Sequence of chain 1.F:
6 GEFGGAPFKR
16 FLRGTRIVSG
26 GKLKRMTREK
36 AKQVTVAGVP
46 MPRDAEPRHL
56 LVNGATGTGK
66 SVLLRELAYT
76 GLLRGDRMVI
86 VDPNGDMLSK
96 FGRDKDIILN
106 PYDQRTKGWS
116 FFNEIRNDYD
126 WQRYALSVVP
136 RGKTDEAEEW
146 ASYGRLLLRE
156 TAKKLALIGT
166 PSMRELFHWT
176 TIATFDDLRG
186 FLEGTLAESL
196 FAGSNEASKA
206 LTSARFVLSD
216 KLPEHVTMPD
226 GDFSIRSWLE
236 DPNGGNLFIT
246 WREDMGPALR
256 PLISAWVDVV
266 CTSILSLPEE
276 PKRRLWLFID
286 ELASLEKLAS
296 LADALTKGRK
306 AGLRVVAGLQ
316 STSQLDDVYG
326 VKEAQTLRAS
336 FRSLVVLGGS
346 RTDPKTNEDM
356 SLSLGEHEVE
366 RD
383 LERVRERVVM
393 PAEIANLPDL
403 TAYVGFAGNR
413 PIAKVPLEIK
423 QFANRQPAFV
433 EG

Binding-site contacts:
Ligand atom N9 contacts residue ILE421 of chain 1.F at 3.4 Å.
Ligand atom O2G contacts residue ARG53 of chain 1.A at 3.9 Å.
Ligand atom PG contacts residue ARG304 of chain 1.A at 3.0 Å.
Ligand atom O1B contacts residue THR61 of chain 1.F at 3.7 Å.
Ligand atom O4' contacts residue ILE421 of chain 1.F at 4.2 Å.
Ligand atom O5' contacts residue GLY64 of chain 1.F at 3.6 Å.
Ligand atom O1B contacts residue GLY62 of chain 1.F at 2.8 Å (h-bond).
Ligand atom C1' contacts residue ILE421 of chain 1.F at 3.4 Å (hydrophobic).
Ligand atom O3G contacts residue ARG304 of chain 1.A at 2.4 Å (salt-bridge).
Ligand atom PA contacts residue SER66 of chain 1.F at 3.7 Å.
Ligand atom O1A contacts residue LYS65 of chain 1.F at 3.2 Å (salt-bridge).
Ligand atom C3' contacts residue GLY62 of chain 1.F at 4.0 Å.
Ligand atom O2B contacts residue LYS65 of chain 1.F at 4.0 Å.
Ligand atom PA contacts residue GLY64 of chain 1.F at 4.0 Å.
Ligand atom N3 contacts residue ILE421 of chain 1.F at 3.5 Å.
Ligand atom O1A contacts residue SER66 of chain 1.F at 2.8 Å (h-bond).
Ligand atom O3' contacts residue GLY62 of chain 1.F at 3.5 Å (h-bond).
Ligand atom C5' contacts residue GLY62 of chain 1.F at 3.3 Å.
Ligand atom O6 contacts residue GLN423 of chain 1.F at 4.2 Å.
Ligand atom O2G contacts residue ARG304 of chain 1.A at 3.8 Å.
Ligand atom O4' contacts residue LEU402 of chain 1.F at 3.8 Å.
Ligand atom O1A contacts residue GLY64 of chain 1.F at 3.2 Å.
Ligand atom O2A contacts residue SER66 of chain 1.F at 3.5 Å (h-bond).
Ligand atom O1G contacts residue ARG304 of chain 1.A at 2.8 Å (salt-bridge).
Ligand atom O2G contacts residue THR61 of chain 1.F at 3.9 Å.
Ligand atom O2G contacts residue GLY62 of chain 1.F at 4.2 Å.
Ligand atom O3A contacts residue GLY62 of chain 1.F at 3.3 Å.
Ligand atom PB contacts residue GLY62 of chain 1.F at 3.8 Å.
Ligand atom O5' contacts residue GLY62 of chain 1.F at 3.6 Å.
Ligand atom C3' contacts residue ARG53 of chain 1.A at 3.7 Å.
Ligand atom N3B contacts residue SER66 of chain 1.F at 3.7 Å.
Ligand atom C4' contacts residue GLY62 of chain 1.F at 3.3 Å.
Ligand atom O1A contacts residue VAL67 of chain 1.F at 3.4 Å (h-bond).
Ligand atom O2B contacts residue SER66 of chain 1.F at 2.5 Å (h-bond).
Ligand atom PB contacts residue SER66 of chain 1.F at 3.6 Å.
Ligand atom O3' contacts residue ASP401 of chain 1.F at 3.3 Å (salt-bridge).
Ligand atom O3' contacts residue ARG53 of chain 1.A at 2.7 Å (salt-bridge).
Ligand atom O3A contacts residue GLY64 of chain 1.F at 4.1 Å.
Ligand atom O3A contacts residue SER66 of chain 1.F at 4.0 Å.
Ligand atom C4 contacts residue ILE421 of chain 1.F at 3.5 Å (hydrophobic).

This protein binds this small molecule.
Small molecule (SMILES): Nc1nc2c(ncn2[C@@H]2O[C@H](CO[P](=O)(O)O[P](=O)(O)NP(=O)(O)O)[C@@H](O)[C@H]2O)c(=O)[nH]1

Sequence of chain 1.A:
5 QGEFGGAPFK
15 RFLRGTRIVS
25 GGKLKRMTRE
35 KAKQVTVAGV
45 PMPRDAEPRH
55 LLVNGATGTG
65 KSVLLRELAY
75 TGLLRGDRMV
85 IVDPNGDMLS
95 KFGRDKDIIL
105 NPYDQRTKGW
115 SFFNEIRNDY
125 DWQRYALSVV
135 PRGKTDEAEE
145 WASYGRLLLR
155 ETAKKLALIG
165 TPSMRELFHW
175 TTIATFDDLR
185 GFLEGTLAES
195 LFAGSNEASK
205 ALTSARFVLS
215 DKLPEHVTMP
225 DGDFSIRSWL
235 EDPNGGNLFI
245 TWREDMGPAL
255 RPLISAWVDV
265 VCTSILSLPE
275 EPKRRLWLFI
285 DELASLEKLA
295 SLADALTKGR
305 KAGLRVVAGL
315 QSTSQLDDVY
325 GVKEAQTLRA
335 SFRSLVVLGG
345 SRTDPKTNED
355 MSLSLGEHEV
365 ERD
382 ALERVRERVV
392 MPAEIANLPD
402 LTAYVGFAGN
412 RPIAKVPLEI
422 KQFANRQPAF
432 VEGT